Sequence of chain 20.A:
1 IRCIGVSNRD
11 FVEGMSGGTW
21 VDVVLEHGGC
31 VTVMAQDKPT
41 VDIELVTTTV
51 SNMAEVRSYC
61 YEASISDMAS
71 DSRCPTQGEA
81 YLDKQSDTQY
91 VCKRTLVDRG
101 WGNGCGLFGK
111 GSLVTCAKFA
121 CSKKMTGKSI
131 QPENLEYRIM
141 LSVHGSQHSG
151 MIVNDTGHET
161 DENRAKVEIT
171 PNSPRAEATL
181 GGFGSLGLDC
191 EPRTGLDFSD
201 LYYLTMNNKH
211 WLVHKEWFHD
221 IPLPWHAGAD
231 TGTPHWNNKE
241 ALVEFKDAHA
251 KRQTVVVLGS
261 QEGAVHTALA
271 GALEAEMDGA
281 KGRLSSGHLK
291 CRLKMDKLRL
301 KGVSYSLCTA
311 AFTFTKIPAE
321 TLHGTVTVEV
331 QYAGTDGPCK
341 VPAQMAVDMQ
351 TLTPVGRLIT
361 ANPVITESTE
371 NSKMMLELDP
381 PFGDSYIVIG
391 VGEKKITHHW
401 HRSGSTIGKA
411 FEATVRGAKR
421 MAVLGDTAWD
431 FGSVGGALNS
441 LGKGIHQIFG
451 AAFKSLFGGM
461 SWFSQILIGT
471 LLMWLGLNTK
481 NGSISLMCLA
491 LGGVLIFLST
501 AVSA

Binding-site contacts:
Ligand atom C1 contacts residue THR156 of chain 20.A at 3.2 Å.
Ligand atom C8 contacts residue ASN154 of chain 20.A at 2.8 Å.
Ligand atom O7 contacts residue ASN154 of chain 20.A at 4.3 Å.
Ligand atom C3 contacts residue THR156 of chain 20.A at 4.5 Å.
Ligand atom C2 contacts residue ASN154 of chain 20.A at 2.5 Å.
Ligand atom C1 contacts residue ASN154 of chain 20.A at 1.4 Å.
Ligand atom C2 contacts residue THR156 of chain 20.A at 4.2 Å.
Ligand atom C5 contacts residue ASN154 of chain 20.A at 3.7 Å.
Ligand atom O5 contacts residue MET151 of chain 20.A at 3.9 Å.
Ligand atom O5 contacts residue ASN154 of chain 20.A at 2.3 Å (h-bond).
Ligand atom C4 contacts residue ASN154 of chain 20.A at 4.3 Å.
Ligand atom O5 contacts residue THR156 of chain 20.A at 3.9 Å.
Ligand atom N2 contacts residue THR156 of chain 20.A at 4.3 Å.
Ligand atom C6 contacts residue MET151 of chain 20.A at 4.0 Å (hydrophobic).
Ligand atom C3 contacts residue ASN154 of chain 20.A at 3.8 Å.
Ligand atom O6 contacts residue MET151 of chain 20.A at 4.0 Å.
Ligand atom N2 contacts residue ASN154 of chain 20.A at 2.9 Å (h-bond).
Ligand atom C5 contacts residue THR156 of chain 20.A at 4.1 Å.
Ligand atom C7 contacts residue ASN154 of chain 20.A at 3.3 Å.

This protein binds this small molecule.
Small molecule (SMILES): CC(=O)N[C@@H]1[C@@H](O)[C@H](O)[C@@H](CO)O[C@H]1O